Binding-site contacts:
Ligand atom C1 contacts residue THR87 of chain 1.A at 3.7 Å.
Ligand atom F33 contacts residue HIS132 of chain 1.A at 3.5 Å.
Ligand atom O29 contacts residue ASP152 of chain 1.A at 3.0 Å (salt-bridge).
Ligand atom C19 contacts residue TRP89 of chain 1.A at 3.5 Å (hydrophobic).
Ligand atom O29 contacts residue LEU72 of chain 1.A at 3.7 Å.
Ligand atom C24 contacts residue GLU59 of chain 1.A at 3.4 Å.
Ligand atom C7 contacts residue ALA39 of chain 1.A at 3.7 Å (hydrophobic).
Ligand atom N21 contacts residue GLU59 of chain 1.A at 2.9 Å (salt-bridge).
Ligand atom C35 contacts residue PHE153 of chain 1.A at 3.5 Å (hydrophobic).
Ligand atom F31 contacts residue LEU125 of chain 1.A at 3.7 Å.
Ligand atom N21 contacts residue ASP152 of chain 1.A at 3.6 Å (salt-bridge).
Ligand atom N6 contacts residue LYS41 of chain 1.A at 3.6 Å.
Ligand atom C23 contacts residue ASP152 of chain 1.A at 3.7 Å.
Ligand atom C18 contacts residue TRP89 of chain 1.A at 3.7 Å (hydrophobic).
Ligand atom C15 contacts residue GLN88 of chain 1.A at 3.7 Å.
Ligand atom C25 contacts residue TRP162 of chain 1.A at 3.3 Å (hydrophobic).
Ligand atom O17 contacts residue CYS90 of chain 1.A at 2.8 Å (h-bond).
Ligand atom O37 contacts residue PHE141 of chain 1.A at 3.6 Å.
Ligand atom N6 contacts residue ILE85 of chain 1.A at 3.7 Å.
Ligand atom C16 contacts residue CYS90 of chain 1.A at 3.5 Å (hydrophobic).
Ligand atom O17 contacts residue TRP89 of chain 1.A at 3.7 Å.
Ligand atom C39 contacts residue ILE21 of chain 1.A at 3.6 Å (hydrophobic).
Ligand atom N12 contacts residue PHE153 of chain 1.A at 3.5 Å.
Ligand atom C4 contacts residue GLU59 of chain 1.A at 3.4 Å.
Ligand atom F32 contacts residue ILE71 of chain 1.A at 3.6 Å.
Ligand atom C13 contacts residue VAL29 of chain 1.A at 3.7 Å (hydrophobic).
Ligand atom C15 contacts residue LEU72 of chain 1.A at 3.7 Å (hydrophobic).
Ligand atom C22 contacts residue ASP152 of chain 1.A at 3.3 Å.
Ligand atom C13 contacts residue PHE153 of chain 1.A at 3.5 Å (hydrophobic).
Ligand atom C7 contacts residue LYS41 of chain 1.A at 3.5 Å.
Ligand atom F33 contacts residue GLY151 of chain 1.A at 3.5 Å.
Ligand atom C28 contacts residue ASP152 of chain 1.A at 3.5 Å.
Ligand atom C5 contacts residue GLU59 of chain 1.A at 3.4 Å.
Ligand atom N6 contacts residue THR87 of chain 1.A at 3.5 Å.
Ligand atom C11 contacts residue PHE153 of chain 1.A at 3.7 Å (hydrophobic).
Ligand atom C26 contacts residue TRP162 of chain 1.A at 3.4 Å (hydrophobic).
Ligand atom C1 contacts residue LYS41 of chain 1.A at 3.7 Å.
Ligand atom O29 contacts residue GLY151 of chain 1.A at 3.6 Å.
Ligand atom C3 contacts residue ASP152 of chain 1.A at 3.7 Å.
Ligand atom F31 contacts residue HIS132 of chain 1.A at 3.6 Å.

The protein below binds the small molecule below.
Small molecule (SMILES): Cc1ncc(NC(=O)c2cccc(C(F)(F)F)c2)cc1-c1cnc(OC2CCOCC2)c(N2CCOCC2)c1

Sequence of chain 1.A:
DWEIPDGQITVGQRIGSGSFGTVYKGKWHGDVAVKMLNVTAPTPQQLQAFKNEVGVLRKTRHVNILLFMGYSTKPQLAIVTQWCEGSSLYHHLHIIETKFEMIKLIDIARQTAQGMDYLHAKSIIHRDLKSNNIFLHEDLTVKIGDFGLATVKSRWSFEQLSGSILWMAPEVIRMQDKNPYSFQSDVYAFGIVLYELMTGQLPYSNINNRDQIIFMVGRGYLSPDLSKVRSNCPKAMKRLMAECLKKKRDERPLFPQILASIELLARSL